Sequence of chain 2.B:
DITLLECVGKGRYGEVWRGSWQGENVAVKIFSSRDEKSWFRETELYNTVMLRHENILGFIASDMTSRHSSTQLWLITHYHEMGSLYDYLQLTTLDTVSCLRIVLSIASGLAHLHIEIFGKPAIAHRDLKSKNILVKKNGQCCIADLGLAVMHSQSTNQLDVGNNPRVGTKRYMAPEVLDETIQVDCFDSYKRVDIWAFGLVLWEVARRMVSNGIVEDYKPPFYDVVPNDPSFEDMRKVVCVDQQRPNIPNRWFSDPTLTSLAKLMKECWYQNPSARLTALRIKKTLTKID

The small molecule below binds the protein below.
Small molecule (SMILES): N[C@H]1CS[C@@H](N)N1

Binding-site contacts:
Ligand atom C02 contacts residue ASN239 of chain 2.B at 4.1 Å.
Ligand atom N01 contacts residue ASP240 of chain 2.B at 3.1 Å (salt-bridge).
Ligand atom C02 contacts residue ASP240 of chain 2.B at 3.7 Å.
Ligand atom N01 contacts residue PRO238 of chain 2.B at 4.4 Å.
Ligand atom N07 contacts residue ASP240 of chain 2.B at 4.5 Å.
Ligand atom N01 contacts residue ASN239 of chain 2.B at 3.2 Å (h-bond).
Ligand atom N07 contacts residue ASN239 of chain 2.B at 4.0 Å.
Ligand atom N01 contacts residue ASP245 of chain 2.B at 4.1 Å.